Binding-site contacts:
Ligand atom O1 contacts residue ASP51 of chain 1.Z at 3.8 Å.
Ligand atom CM5 contacts residue LEU55 of chain 1.Z at 3.6 Å (hydrophobic).
Ligand atom C12 contacts residue MET225 of chain 1.Z at 3.8 Å (hydrophobic).
Ligand atom C10 contacts residue ALA18 of chain 1.Z at 4.1 Å (hydrophobic).
Ligand atom C1 contacts residue ASP51 of chain 1.Z at 4.1 Å.
Ligand atom O2 contacts residue ARG25 of chain 1.Z at 3.7 Å.
Ligand atom C21 contacts residue LEU15 of chain 1.Z at 3.9 Å (hydrophobic).
Ligand atom C1 contacts residue PHE224 of chain 1.Z at 3.9 Å (hydrophobic).
Ligand atom O4 contacts residue PHE224 of chain 1.Z at 3.6 Å.
Ligand atom C8 contacts residue LEU55 of chain 1.Z at 3.5 Å (hydrophobic).
Ligand atom C15 contacts residue MET225 of chain 1.Z at 3.6 Å (hydrophobic).
Ligand atom C15 contacts residue ALA18 of chain 1.Z at 3.6 Å (hydrophobic).
Ligand atom C6 contacts residue PHE224 of chain 1.Z at 3.7 Å (hydrophobic).
Ligand atom O1 contacts residue THR21 of chain 1.Z at 2.9 Å (h-bond).
Ligand atom C21 contacts residue ILE11 of chain 1.Z at 3.7 Å (hydrophobic).
Ligand atom C2 contacts residue PHE224 of chain 1.Z at 4.0 Å (hydrophobic).
Ligand atom C15 contacts residue LEU14 of chain 1.Z at 4.0 Å (hydrophobic).
Ligand atom C13 contacts residue PHE56 of chain 1.Z at 4.0 Å (hydrophobic).
Ligand atom CM2 contacts residue ARG25 of chain 1.Z at 3.5 Å.
Ligand atom C9 contacts residue PRO48 of chain 1.Z at 4.2 Å (hydrophobic).
Ligand atom C4 contacts residue PHE224 of chain 1.Z at 3.6 Å (hydrophobic).
Ligand atom CM5 contacts residue PHE224 of chain 1.Z at 3.5 Å (hydrophobic).
Ligand atom C11 contacts residue ALA52 of chain 1.Z at 3.7 Å (hydrophobic).
Ligand atom C7 contacts residue LEU55 of chain 1.Z at 4.0 Å (hydrophobic).
Ligand atom C7 contacts residue PHE224 of chain 1.Z at 3.8 Å (hydrophobic).
Ligand atom CM2 contacts residue THR21 of chain 1.Z at 3.4 Å.
Ligand atom C10 contacts residue THR21 of chain 1.Z at 4.1 Å.
Ligand atom C1 contacts residue THR21 of chain 1.Z at 4.0 Å.
Ligand atom C8 contacts residue ASP51 of chain 1.Z at 3.8 Å.
Ligand atom C9 contacts residue ALA52 of chain 1.Z at 4.1 Å (hydrophobic).
Ligand atom C3 contacts residue PHE224 of chain 1.Z at 3.9 Å (hydrophobic).
Ligand atom C13 contacts residue ALA52 of chain 1.Z at 3.7 Å (hydrophobic).
Ligand atom C13 contacts residue MET225 of chain 1.Z at 3.6 Å (hydrophobic).
Ligand atom C5 contacts residue PHE224 of chain 1.Z at 3.7 Å (hydrophobic).
Ligand atom C16 contacts residue MET225 of chain 1.Z at 3.6 Å (hydrophobic).
Ligand atom C19 contacts residue LEU14 of chain 1.Z at 4.0 Å (hydrophobic).
Ligand atom O4 contacts residue PHE220 of chain 1.Z at 3.3 Å.
Ligand atom C12 contacts residue ALA52 of chain 1.Z at 4.1 Å (hydrophobic).
Ligand atom CM5 contacts residue PHE220 of chain 1.Z at 3.5 Å (hydrophobic).
Ligand atom C14 contacts residue MET225 of chain 1.Z at 3.7 Å (hydrophobic).

The protein below binds the small molecule below.
Small molecule (SMILES): COC1=C(OC)C(=O)C(C/C=C(/C)CCC=C(C)CC/C=C(/C)CC/C=C(\C)CC/C=C(\C)CC/C=C(\C)CC/C=C(/C)CCC=C(C)CCC=C(C)CCC=C(C)C)=C(C)C1=O

Sequence of chain 1.Z:
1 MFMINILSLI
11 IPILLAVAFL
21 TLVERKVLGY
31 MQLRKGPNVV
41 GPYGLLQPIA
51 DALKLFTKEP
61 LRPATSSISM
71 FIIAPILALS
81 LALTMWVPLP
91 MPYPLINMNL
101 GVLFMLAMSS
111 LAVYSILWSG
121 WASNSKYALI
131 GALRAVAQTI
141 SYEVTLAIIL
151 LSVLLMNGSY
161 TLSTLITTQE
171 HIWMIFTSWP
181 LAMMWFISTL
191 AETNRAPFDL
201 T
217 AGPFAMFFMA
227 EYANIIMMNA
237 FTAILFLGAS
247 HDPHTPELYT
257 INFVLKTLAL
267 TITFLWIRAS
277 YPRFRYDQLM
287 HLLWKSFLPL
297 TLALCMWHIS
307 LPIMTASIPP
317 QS